Sequence of chain 1.A:
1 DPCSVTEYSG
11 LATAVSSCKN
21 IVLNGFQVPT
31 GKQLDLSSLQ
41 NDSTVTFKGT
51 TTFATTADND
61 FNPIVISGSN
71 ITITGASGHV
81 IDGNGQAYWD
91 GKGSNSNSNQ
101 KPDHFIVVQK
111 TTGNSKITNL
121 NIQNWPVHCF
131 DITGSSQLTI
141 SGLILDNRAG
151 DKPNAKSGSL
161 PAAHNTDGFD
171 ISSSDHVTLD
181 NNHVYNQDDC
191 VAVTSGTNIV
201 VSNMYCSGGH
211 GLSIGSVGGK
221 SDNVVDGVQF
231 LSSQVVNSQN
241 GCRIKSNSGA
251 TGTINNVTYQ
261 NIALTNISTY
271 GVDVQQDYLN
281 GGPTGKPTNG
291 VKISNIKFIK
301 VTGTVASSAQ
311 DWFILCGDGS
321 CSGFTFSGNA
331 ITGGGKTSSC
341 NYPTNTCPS

The protein below binds the small molecule below.
Small molecule (SMILES): CC(=O)N[C@@H]1[C@@H](O)[C@H](O)[C@@H](CO)O[C@H]1O

Binding-site contacts:
Ligand atom C3 contacts residue ASN41 of chain 1.A at 4.2 Å.
Ligand atom C7 contacts residue ASN41 of chain 1.A at 3.5 Å.
Ligand atom O7 contacts residue ASN41 of chain 1.A at 3.5 Å (h-bond).
Ligand atom N2 contacts residue ASN41 of chain 1.A at 3.2 Å (h-bond).
Ligand atom O5 contacts residue SER69 of chain 1.A at 4.0 Å.
Ligand atom C8 contacts residue ASN41 of chain 1.A at 4.4 Å.
Ligand atom O5 contacts residue ASN41 of chain 1.A at 2.5 Å (h-bond).
Ligand atom C5 contacts residue ASN41 of chain 1.A at 3.9 Å.
Ligand atom C6 contacts residue SER69 of chain 1.A at 4.1 Å.
Ligand atom C1 contacts residue ASN41 of chain 1.A at 2.1 Å.
Ligand atom C4 contacts residue ASN41 of chain 1.A at 4.5 Å.
Ligand atom C2 contacts residue ASN41 of chain 1.A at 2.9 Å.